Binding-site contacts:
Ligand atom N9 contacts residue LEU134 of chain 1.A at 3.6 Å.
Ligand atom F3 contacts residue PHE80 of chain 1.A at 2.9 Å.
Ligand atom C12 contacts residue LEU83 of chain 1.A at 3.3 Å (hydrophobic).
Ligand atom C10 contacts residue GLU81 of chain 1.A at 3.5 Å.
Ligand atom N7 contacts residue ILE10 of chain 1.A at 3.7 Å.
Ligand atom F3 contacts residue GLU81 of chain 1.A at 3.6 Å.
Ligand atom C8 contacts residue LEU83 of chain 1.A at 3.6 Å (hydrophobic).
Ligand atom C5 contacts residue LEU134 of chain 1.A at 3.5 Å (hydrophobic).
Ligand atom C8 contacts residue ILE10 of chain 1.A at 3.8 Å (hydrophobic).
Ligand atom C16 contacts residue GLN85 of chain 1.A at 3.7 Å.
Ligand atom C10 contacts residue ALA31 of chain 1.A at 3.3 Å (hydrophobic).
Ligand atom F3 contacts residue VAL64 of chain 1.A at 3.4 Å.
Ligand atom N9 contacts residue LEU83 of chain 1.A at 3.2 Å (h-bond).
Ligand atom C17 contacts residue LEU83 of chain 1.A at 3.0 Å (hydrophobic).
Ligand atom C21 contacts residue LYS89 of chain 1.A at 3.7 Å.
Ligand atom F1 contacts residue ALA144 of chain 1.A at 3.5 Å.
Ligand atom C10 contacts residue LEU134 of chain 1.A at 3.5 Å (hydrophobic).
Ligand atom O20 contacts residue ASP86 of chain 1.A at 3.3 Å (salt-bridge).
Ligand atom C8 contacts residue LEU134 of chain 1.A at 3.7 Å (hydrophobic).
Ligand atom C16 contacts residue HIS84 of chain 1.A at 3.2 Å.
Ligand atom N19 contacts residue ASP86 of chain 1.A at 3.7 Å.
Ligand atom C17 contacts residue GLN85 of chain 1.A at 3.8 Å.
Ligand atom N11 contacts residue PHE82 of chain 1.A at 3.7 Å.
Ligand atom C17 contacts residue HIS84 of chain 1.A at 3.5 Å.
Ligand atom C26 contacts residue GLN131 of chain 1.A at 3.7 Å.
Ligand atom C5 contacts residue ALA31 of chain 1.A at 3.6 Å (hydrophobic).
Ligand atom C23 contacts residue LYS89 of chain 1.A at 3.8 Å.
Ligand atom N11 contacts residue LEU83 of chain 1.A at 2.7 Å (h-bond).
Ligand atom C28 contacts residue ALA144 of chain 1.A at 3.6 Å (hydrophobic).
Ligand atom F4 contacts residue PHE80 of chain 1.A at 3.7 Å.
Ligand atom N7 contacts residue LEU134 of chain 1.A at 3.7 Å.
Ligand atom F3 contacts residue ALA31 of chain 1.A at 3.7 Å.
Ligand atom C28 contacts residue GLN131 of chain 1.A at 3.6 Å.
Ligand atom C29 contacts residue ILE10 of chain 1.A at 3.5 Å (hydrophobic).
Ligand atom C6 contacts residue LEU134 of chain 1.A at 3.6 Å (hydrophobic).
Ligand atom C28 contacts residue ASN132 of chain 1.A at 3.8 Å.
Ligand atom O20 contacts residue GLN85 of chain 1.A at 3.7 Å.
Ligand atom F4 contacts residue VAL18 of chain 1.A at 3.5 Å.
Ligand atom F4 contacts residue ALA31 of chain 1.A at 3.5 Å.
Ligand atom O20 contacts residue LYS89 of chain 1.A at 3.3 Å.

Sequence of chain 1.A:
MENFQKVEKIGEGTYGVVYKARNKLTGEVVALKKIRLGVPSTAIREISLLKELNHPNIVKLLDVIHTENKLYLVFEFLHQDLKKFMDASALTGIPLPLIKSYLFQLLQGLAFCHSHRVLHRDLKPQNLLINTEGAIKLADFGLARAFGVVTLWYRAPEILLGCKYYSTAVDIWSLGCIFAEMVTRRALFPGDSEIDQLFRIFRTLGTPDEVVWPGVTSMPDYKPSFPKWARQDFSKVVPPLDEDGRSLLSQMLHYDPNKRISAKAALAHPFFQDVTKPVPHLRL

This protein binds this small molecule.
Small molecule (SMILES): C[C@@H](O)[C@@H](C)Oc1nc(Nc2ccc(S(=N)(=O)C3CC3)cc2)ncc1C(F)(F)F